Binding-site contacts:
Ligand atom CD2 contacts residue HIS376 of chain 1.C at 3.5 Å.
Ligand atom CG contacts residue ZN1 of chain 1.N at 3.0 Å.
Ligand atom ND1 contacts residue HIS270 of chain 1.C at 3.2 Å (h-bond).
Ligand atom CE1 contacts residue HIS428 of chain 1.D at 3.5 Å.
Ligand atom N contacts residue ZN1 of chain 1.N at 2.1 Å.
Ligand atom CA contacts residue HIS270 of chain 1.C at 3.2 Å.
Ligand atom CA contacts residue ZN1 of chain 1.N at 2.9 Å.
Ligand atom CE1 contacts residue HIS270 of chain 1.C at 3.6 Å.
Ligand atom C contacts residue HIS336 of chain 1.C at 3.5 Å.
Ligand atom O contacts residue NAD1 of chain 1.P at 3.1 Å.
Ligand atom N contacts residue GLU365 of chain 1.C at 3.1 Å (salt-bridge).
Ligand atom C contacts residue GLU335 of chain 1.C at 3.5 Å.
Ligand atom CB contacts residue ASP369 of chain 1.C at 3.4 Å.
Ligand atom CB contacts residue ZN1 of chain 1.N at 3.3 Å.
Ligand atom CE1 contacts residue GLU423 of chain 1.D at 3.5 Å.
Ligand atom O contacts residue SER245 of chain 1.C at 2.2 Å (h-bond).
Ligand atom OXT contacts residue GLU335 of chain 1.C at 3.1 Å (salt-bridge).
Ligand atom CA contacts residue SER245 of chain 1.C at 3.4 Å.
Ligand atom N contacts residue ASP369 of chain 1.C at 2.8 Å (salt-bridge).
Ligand atom CE1 contacts residue ZN1 of chain 1.N at 3.1 Å.
Ligand atom NE2 contacts residue SER144 of chain 1.C at 3.5 Å (h-bond).
Ligand atom CA contacts residue NAD1 of chain 1.P at 3.5 Å.
Ligand atom C contacts residue SER245 of chain 1.C at 3.2 Å.
Ligand atom N contacts residue HIS270 of chain 1.C at 2.9 Å (h-bond).
Ligand atom OXT contacts residue HIS376 of chain 1.C at 2.9 Å (h-bond).
Ligand atom ND1 contacts residue ASP369 of chain 1.C at 2.7 Å (salt-bridge).
Ligand atom CE1 contacts residue TYR370 of chain 1.C at 3.3 Å (hydrophobic).
Ligand atom ND1 contacts residue HIS428 of chain 1.D at 3.2 Å (h-bond).
Ligand atom O contacts residue HIS336 of chain 1.C at 3.6 Å.
Ligand atom N contacts residue GLN267 of chain 1.C at 2.4 Å (h-bond).
Ligand atom C contacts residue NAD1 of chain 1.P at 3.0 Å.
Ligand atom CG contacts residue ASP369 of chain 1.C at 3.5 Å.
Ligand atom O contacts residue GLU335 of chain 1.C at 3.0 Å (salt-bridge).
Ligand atom ND1 contacts residue ZN1 of chain 1.N at 2.1 Å.
Ligand atom OXT contacts residue NAD1 of chain 1.P at 3.1 Å.
Ligand atom CB contacts residue HIS376 of chain 1.C at 3.6 Å.
Ligand atom NE2 contacts residue GLU423 of chain 1.D at 2.9 Å (salt-bridge).
Ligand atom NE2 contacts residue TYR370 of chain 1.C at 3.5 Å (h-bond).
Ligand atom OXT contacts residue HIS336 of chain 1.C at 3.2 Å.
Ligand atom CD2 contacts residue SER144 of chain 1.C at 3.4 Å.

The small molecule below binds the protein below.
Small molecule (SMILES): N[C@@H](Cc1c[nH]c[nH+]1)C(=O)O

Sequence of chain 1.C:
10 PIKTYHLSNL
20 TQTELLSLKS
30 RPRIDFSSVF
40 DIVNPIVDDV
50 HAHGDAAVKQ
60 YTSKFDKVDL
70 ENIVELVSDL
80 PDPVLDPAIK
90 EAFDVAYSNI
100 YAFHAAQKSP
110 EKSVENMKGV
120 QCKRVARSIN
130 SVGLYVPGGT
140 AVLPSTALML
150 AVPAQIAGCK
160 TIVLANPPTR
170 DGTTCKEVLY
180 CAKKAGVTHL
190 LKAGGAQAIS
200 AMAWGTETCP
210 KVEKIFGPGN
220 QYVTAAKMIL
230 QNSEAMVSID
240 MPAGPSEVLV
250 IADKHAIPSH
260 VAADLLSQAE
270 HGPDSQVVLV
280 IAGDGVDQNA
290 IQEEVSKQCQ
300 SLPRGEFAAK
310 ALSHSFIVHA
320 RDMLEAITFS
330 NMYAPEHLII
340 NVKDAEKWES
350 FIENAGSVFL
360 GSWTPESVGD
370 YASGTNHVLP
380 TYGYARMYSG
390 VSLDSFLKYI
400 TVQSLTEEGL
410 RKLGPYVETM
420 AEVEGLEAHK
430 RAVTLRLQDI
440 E

Sequence of chain 1.D:
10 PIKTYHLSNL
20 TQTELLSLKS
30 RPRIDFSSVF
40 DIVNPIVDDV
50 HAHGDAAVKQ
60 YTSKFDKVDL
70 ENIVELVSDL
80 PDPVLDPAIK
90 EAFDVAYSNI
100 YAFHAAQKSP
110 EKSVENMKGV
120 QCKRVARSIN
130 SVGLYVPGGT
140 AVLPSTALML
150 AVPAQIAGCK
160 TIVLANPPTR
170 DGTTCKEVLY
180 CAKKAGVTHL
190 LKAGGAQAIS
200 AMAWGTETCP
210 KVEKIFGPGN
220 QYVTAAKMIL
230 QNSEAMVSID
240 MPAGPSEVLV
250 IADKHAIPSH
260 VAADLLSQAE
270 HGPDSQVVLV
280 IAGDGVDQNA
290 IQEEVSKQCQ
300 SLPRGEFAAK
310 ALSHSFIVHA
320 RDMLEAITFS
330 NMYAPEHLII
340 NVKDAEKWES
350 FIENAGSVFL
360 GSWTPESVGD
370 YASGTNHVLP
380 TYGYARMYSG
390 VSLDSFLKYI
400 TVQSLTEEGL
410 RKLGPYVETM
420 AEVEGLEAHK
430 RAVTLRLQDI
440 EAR